Binding-site contacts:
Ligand atom O2 contacts residue ASN284 of chain 1.A at 3.0 Å (h-bond).
Ligand atom O6 contacts residue LEU139 of chain 1.A at 3.8 Å.
Ligand atom O4 contacts residue SER674 of chain 1.A at 3.7 Å.
Ligand atom O4 contacts residue ASN484 of chain 1.A at 3.4 Å (h-bond).
Ligand atom O4 contacts residue GLY675 of chain 1.A at 2.7 Å (h-bond).
Ligand atom O1 contacts residue LEU136 of chain 1.A at 3.4 Å (h-bond).
Ligand atom O4 contacts residue THR676 of chain 1.A at 4.1 Å.
Ligand atom C6 contacts residue LEU136 of chain 1.A at 3.9 Å (hydrophobic).
Ligand atom C5 contacts residue GLY135 of chain 1.A at 3.6 Å.
Ligand atom O5 contacts residue LEU136 of chain 1.A at 3.5 Å (h-bond).
Ligand atom O6 contacts residue VAL455 of chain 1.A at 3.6 Å.
Ligand atom O6 contacts residue ASN484 of chain 1.A at 2.7 Å (h-bond).
Ligand atom C1 contacts residue LEU136 of chain 1.A at 4.0 Å (hydrophobic).
Ligand atom C6 contacts residue LEU139 of chain 1.A at 4.0 Å (hydrophobic).
Ligand atom O2 contacts residue TYR573 of chain 1.A at 3.2 Å (h-bond).
Ligand atom O3 contacts residue GLU672 of chain 1.A at 2.8 Å (salt-bridge).
Ligand atom C4 contacts residue ASN484 of chain 1.A at 4.0 Å.
Ligand atom C2 contacts residue HIS377 of chain 1.A at 3.5 Å.
Ligand atom C4 contacts residue GLY675 of chain 1.A at 3.7 Å.
Ligand atom O5 contacts residue HIS377 of chain 1.A at 3.7 Å.
Ligand atom C6 contacts residue ASN484 of chain 1.A at 3.5 Å.
Ligand atom C6 contacts residue GLY135 of chain 1.A at 3.6 Å.
Ligand atom C3 contacts residue GLU672 of chain 1.A at 3.5 Å.
Ligand atom O3 contacts residue GLY675 of chain 1.A at 3.0 Å (h-bond).
Ligand atom C6 contacts residue HIS377 of chain 1.A at 3.5 Å.
Ligand atom O3 contacts residue SER674 of chain 1.A at 3.0 Å (h-bond).
Ligand atom C5 contacts residue HIS377 of chain 1.A at 4.2 Å.
Ligand atom C1 contacts residue ASN284 of chain 1.A at 4.0 Å.
Ligand atom O2 contacts residue GLU672 of chain 1.A at 3.1 Å (salt-bridge).
Ligand atom O3 contacts residue ALA673 of chain 1.A at 3.5 Å (h-bond).
Ligand atom C5 contacts residue LEU136 of chain 1.A at 3.7 Å (hydrophobic).
Ligand atom C2 contacts residue GLU672 of chain 1.A at 3.9 Å.
Ligand atom O1 contacts residue GLY135 of chain 1.A at 3.4 Å.
Ligand atom O1 contacts residue ASN284 of chain 1.A at 3.9 Å.
Ligand atom C2 contacts residue ASN284 of chain 1.A at 4.0 Å.
Ligand atom C3 contacts residue GLY675 of chain 1.A at 3.8 Å.
Ligand atom O5 contacts residue GLY135 of chain 1.A at 3.9 Å.
Ligand atom C1 contacts residue HIS377 of chain 1.A at 4.2 Å.
Ligand atom O6 contacts residue HIS377 of chain 1.A at 2.9 Å (h-bond).
Ligand atom O2 contacts residue HIS377 of chain 1.A at 4.0 Å.

Sequence of chain 1.A:
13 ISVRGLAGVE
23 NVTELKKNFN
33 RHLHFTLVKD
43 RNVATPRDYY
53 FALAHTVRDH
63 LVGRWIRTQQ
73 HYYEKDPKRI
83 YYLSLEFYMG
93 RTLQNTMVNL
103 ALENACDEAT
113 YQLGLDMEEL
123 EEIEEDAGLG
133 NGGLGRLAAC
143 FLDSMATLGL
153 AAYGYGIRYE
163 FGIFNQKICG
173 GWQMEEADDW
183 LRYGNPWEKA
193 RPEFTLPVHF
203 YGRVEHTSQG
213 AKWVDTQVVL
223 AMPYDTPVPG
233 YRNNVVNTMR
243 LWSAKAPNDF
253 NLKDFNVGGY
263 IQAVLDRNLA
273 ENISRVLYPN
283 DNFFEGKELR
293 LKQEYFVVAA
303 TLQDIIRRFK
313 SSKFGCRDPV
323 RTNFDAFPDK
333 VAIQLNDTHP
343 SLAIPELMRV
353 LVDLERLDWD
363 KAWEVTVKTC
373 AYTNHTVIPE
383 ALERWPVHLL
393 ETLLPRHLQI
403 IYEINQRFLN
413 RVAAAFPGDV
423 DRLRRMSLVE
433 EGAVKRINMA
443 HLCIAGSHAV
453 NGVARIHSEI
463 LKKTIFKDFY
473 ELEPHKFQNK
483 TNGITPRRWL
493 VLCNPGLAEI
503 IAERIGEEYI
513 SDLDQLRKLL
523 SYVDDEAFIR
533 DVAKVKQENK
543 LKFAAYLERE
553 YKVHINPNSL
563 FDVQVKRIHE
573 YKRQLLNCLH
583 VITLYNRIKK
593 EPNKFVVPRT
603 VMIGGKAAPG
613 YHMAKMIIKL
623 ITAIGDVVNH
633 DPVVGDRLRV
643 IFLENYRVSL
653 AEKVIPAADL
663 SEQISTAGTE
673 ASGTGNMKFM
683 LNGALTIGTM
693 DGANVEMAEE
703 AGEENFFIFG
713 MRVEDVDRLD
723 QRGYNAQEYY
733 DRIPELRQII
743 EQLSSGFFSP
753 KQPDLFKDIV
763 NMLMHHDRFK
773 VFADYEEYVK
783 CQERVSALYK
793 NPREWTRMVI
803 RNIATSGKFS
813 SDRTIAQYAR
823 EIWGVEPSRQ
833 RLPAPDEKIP

A small-molecule ligand and the protein it binds are described below.
Small molecule (SMILES): OC[C@H]1O[C@H](O)[C@H](O)[C@@H](O)[C@@H]1O